Sequence of chain 38.F:
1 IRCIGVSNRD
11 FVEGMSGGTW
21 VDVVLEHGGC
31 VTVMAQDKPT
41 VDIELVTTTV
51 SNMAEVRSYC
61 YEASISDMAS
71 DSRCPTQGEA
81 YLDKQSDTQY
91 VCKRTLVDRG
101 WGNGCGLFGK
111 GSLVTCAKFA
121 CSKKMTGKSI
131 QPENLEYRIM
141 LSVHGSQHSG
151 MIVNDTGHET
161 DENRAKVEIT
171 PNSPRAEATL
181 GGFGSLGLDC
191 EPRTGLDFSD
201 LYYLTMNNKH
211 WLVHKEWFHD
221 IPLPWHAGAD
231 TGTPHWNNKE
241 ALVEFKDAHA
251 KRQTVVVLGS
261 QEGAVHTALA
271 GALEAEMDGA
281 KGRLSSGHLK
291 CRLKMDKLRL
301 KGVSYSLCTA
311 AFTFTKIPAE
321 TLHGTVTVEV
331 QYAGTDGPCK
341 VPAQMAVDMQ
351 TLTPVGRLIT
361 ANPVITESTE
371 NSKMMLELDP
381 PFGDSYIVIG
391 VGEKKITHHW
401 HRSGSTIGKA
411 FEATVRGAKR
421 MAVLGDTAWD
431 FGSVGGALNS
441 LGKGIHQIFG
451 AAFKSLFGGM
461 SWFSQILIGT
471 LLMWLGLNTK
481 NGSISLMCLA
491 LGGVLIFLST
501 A

This small molecule binds to this protein.
Small molecule (SMILES): CC(=O)N[C@H]1[C@H](O[C@H]2[C@H](O)[C@@H](NC(C)=O)CO[C@@H]2CO)O[C@H](CO)[C@@H](O)[C@@H]1O

Binding-site contacts:
Ligand atom C7 contacts residue MET151 of chain 38.F at 4.0 Å (hydrophobic).
Ligand atom O6 contacts residue ASN154 of chain 38.F at 2.4 Å (h-bond).
Ligand atom C6 contacts residue THR156 of chain 38.F at 1.8 Å.
Ligand atom C7 contacts residue THR156 of chain 38.F at 3.4 Å.
Ligand atom C6 contacts residue ASP155 of chain 38.F at 4.3 Å.
Ligand atom C3 contacts residue ASN154 of chain 38.F at 3.5 Å.
Ligand atom C6 contacts residue ASN154 of chain 38.F at 3.0 Å.
Ligand atom C1 contacts residue MET151 of chain 38.F at 3.6 Å (hydrophobic).
Ligand atom O5 contacts residue ASN154 of chain 38.F at 2.4 Å (h-bond).
Ligand atom O6 contacts residue THR156 of chain 38.F at 1.2 Å (h-bond).
Ligand atom C2 contacts residue MET151 of chain 38.F at 4.1 Å (hydrophobic).
Ligand atom C6 contacts residue GLY157 of chain 38.F at 4.2 Å.
Ligand atom O4 contacts residue ASN154 of chain 38.F at 3.5 Å (h-bond).
Ligand atom O6 contacts residue ASP155 of chain 38.F at 4.2 Å.
Ligand atom O7 contacts residue HIS148 of chain 38.F at 3.3 Å (h-bond).
Ligand atom C1 contacts residue ASN154 of chain 38.F at 2.5 Å.
Ligand atom C4 contacts residue ASN154 of chain 38.F at 3.2 Å.
Ligand atom C8 contacts residue THR156 of chain 38.F at 2.9 Å.
Ligand atom C2 contacts residue ASN154 of chain 38.F at 3.5 Å.
Ligand atom N2 contacts residue HIS148 of chain 38.F at 2.8 Å (h-bond).
Ligand atom O5 contacts residue ARG164 of chain 38.F at 4.3 Å.
Ligand atom C8 contacts residue GLY157 of chain 38.F at 4.5 Å.
Ligand atom C8 contacts residue MET151 of chain 38.F at 4.1 Å (hydrophobic).
Ligand atom C7 contacts residue HIS148 of chain 38.F at 2.3 Å.
Ligand atom O5 contacts residue THR156 of chain 38.F at 3.8 Å.
Ligand atom C1 contacts residue GLY150 of chain 38.F at 3.8 Å.
Ligand atom N2 contacts residue GLY150 of chain 38.F at 4.1 Å.
Ligand atom N2 contacts residue THR156 of chain 38.F at 4.3 Å.
Ligand atom C2 contacts residue HIS148 of chain 38.F at 4.2 Å.
Ligand atom C8 contacts residue HIS148 of chain 38.F at 1.2 Å.
Ligand atom N2 contacts residue MET151 of chain 38.F at 3.4 Å.
Ligand atom C2 contacts residue GLY150 of chain 38.F at 4.5 Å.
Ligand atom C4 contacts residue THR156 of chain 38.F at 4.1 Å.
Ligand atom N2 contacts residue ASN154 of chain 38.F at 4.3 Å.
Ligand atom C5 contacts residue THR156 of chain 38.F at 3.2 Å.
Ligand atom O7 contacts residue THR156 of chain 38.F at 2.4 Å.
Ligand atom C5 contacts residue ASN154 of chain 38.F at 2.1 Å.
Ligand atom O4 contacts residue THR156 of chain 38.F at 4.2 Å.